Sequence of chain 1.B:
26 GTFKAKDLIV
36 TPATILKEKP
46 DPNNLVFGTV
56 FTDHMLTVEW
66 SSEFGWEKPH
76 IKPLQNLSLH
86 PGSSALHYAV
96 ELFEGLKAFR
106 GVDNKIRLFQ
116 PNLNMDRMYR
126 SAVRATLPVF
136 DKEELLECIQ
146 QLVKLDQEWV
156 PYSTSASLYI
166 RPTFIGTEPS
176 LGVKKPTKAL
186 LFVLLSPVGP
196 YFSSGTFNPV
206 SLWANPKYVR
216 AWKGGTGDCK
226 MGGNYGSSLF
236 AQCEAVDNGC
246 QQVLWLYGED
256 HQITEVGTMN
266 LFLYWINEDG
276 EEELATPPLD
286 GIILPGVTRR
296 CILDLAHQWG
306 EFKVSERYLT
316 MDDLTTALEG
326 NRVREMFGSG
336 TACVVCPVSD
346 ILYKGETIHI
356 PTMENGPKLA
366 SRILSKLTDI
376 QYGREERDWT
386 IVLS

Sequence of chain 1.A:
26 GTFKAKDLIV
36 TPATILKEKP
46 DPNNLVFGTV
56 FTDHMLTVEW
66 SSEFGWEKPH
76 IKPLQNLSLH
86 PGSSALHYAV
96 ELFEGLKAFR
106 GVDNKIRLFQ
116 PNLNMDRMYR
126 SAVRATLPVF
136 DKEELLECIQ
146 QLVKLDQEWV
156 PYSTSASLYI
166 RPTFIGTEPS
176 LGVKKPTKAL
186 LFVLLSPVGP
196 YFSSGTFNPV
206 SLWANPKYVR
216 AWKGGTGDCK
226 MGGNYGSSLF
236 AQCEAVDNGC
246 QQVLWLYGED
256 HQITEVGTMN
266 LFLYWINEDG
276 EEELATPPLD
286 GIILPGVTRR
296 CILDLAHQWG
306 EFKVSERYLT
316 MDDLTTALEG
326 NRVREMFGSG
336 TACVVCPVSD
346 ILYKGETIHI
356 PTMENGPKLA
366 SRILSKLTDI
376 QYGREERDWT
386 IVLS

Binding-site contacts:
Ligand atom C5 contacts residue PHE52 of chain 1.B at 3.6 Å (hydrophobic).
Ligand atom F31 contacts residue GLN247 of chain 1.B at 3.3 Å.
Ligand atom F32 contacts residue GLN237 of chain 1.B at 3.3 Å.
Ligand atom C29 contacts residue GLN247 of chain 1.B at 3.7 Å.
Ligand atom O24 contacts residue TYR196 of chain 1.B at 3.4 Å (h-bond).
Ligand atom C11 contacts residue PHE52 of chain 1.B at 3.3 Å (hydrophobic).
Ligand atom F30 contacts residue GLN247 of chain 1.B at 3.0 Å.
Ligand atom C9 contacts residue PHE52 of chain 1.B at 3.3 Å (hydrophobic).
Ligand atom F30 contacts residue GLN237 of chain 1.B at 3.2 Å.
Ligand atom C17 contacts residue THR263 of chain 1.B at 3.6 Å.
Ligand atom C25 contacts residue VAL178 of chain 1.A at 3.7 Å (hydrophobic).
Ligand atom N14 contacts residue TYR164 of chain 1.B at 3.1 Å.
Ligand atom N14 contacts residue ALA337 of chain 1.B at 3.8 Å.
Ligand atom C17 contacts residue PLP1 of chain 1.F at 3.6 Å.
Ligand atom C11 contacts residue ALA337 of chain 1.B at 3.6 Å (hydrophobic).
Ligand atom O26 contacts residue VAL178 of chain 1.A at 2.9 Å (h-bond).
Ligand atom C19 contacts residue VAL178 of chain 1.A at 3.6 Å (hydrophobic).
Ligand atom C16 contacts residue THR263 of chain 1.B at 3.7 Å.
Ligand atom N23 contacts residue GLN247 of chain 1.B at 3.1 Å (h-bond).
Ligand atom C19 contacts residue TYR93 of chain 1.A at 3.8 Å (hydrophobic).
Ligand atom C6 contacts residue ALA337 of chain 1.B at 3.5 Å (hydrophobic).
Ligand atom O26 contacts residue GLY177 of chain 1.A at 3.5 Å.
Ligand atom C17 contacts residue LYS225 of chain 1.B at 3.7 Å.
Ligand atom F31 contacts residue GLN237 of chain 1.B at 3.5 Å.
Ligand atom F31 contacts residue GLN246 of chain 1.B at 3.6 Å.
Ligand atom F32 contacts residue VAL178 of chain 1.A at 3.4 Å.
Ligand atom C8 contacts residue PHE52 of chain 1.B at 3.6 Å (hydrophobic).
Ligand atom C18 contacts residue PHE98 of chain 1.B at 3.6 Å (hydrophobic).
Ligand atom C21 contacts residue PLP1 of chain 1.F at 3.5 Å.
Ligand atom C10 contacts residue PHE52 of chain 1.B at 3.2 Å (hydrophobic).
Ligand atom C5 contacts residue ALA337 of chain 1.B at 3.7 Å (hydrophobic).
Ligand atom C8 contacts residue TYR196 of chain 1.B at 3.7 Å (hydrophobic).
Ligand atom C6 contacts residue PHE52 of chain 1.B at 3.5 Å (hydrophobic).
Ligand atom C27 contacts residue VAL178 of chain 1.A at 3.5 Å (hydrophobic).
Ligand atom C21 contacts residue THR263 of chain 1.B at 3.4 Å.
Ligand atom C1 contacts residue ALA337 of chain 1.B at 3.8 Å (hydrophobic).
Ligand atom C11 contacts residue TYR164 of chain 1.B at 3.8 Å (hydrophobic).
Ligand atom C19 contacts residue PHE98 of chain 1.B at 3.9 Å (hydrophobic).
Ligand atom C29 contacts residue GLN237 of chain 1.B at 3.5 Å.
Ligand atom N14 contacts residue PHE52 of chain 1.B at 3.4 Å.

The small molecule below binds the protein below.
Small molecule (SMILES): Cc1ccccc1Oc1cc(-n2c(=O)cc(C(F)(F)F)[nH]c2=O)c2ccccc2c1C#N